This small molecule binds to this protein.
Small molecule (SMILES): CC(=O)N[C@H]1[C@H](O[C@H]2[C@H](O)[C@@H](NC(C)=O)CO[C@@H]2CO)O[C@H](CO)[C@@H](O)[C@@H]1O

Binding-site contacts:
Ligand atom C3 contacts residue ASN69 of chain 1.G at 3.8 Å.
Ligand atom C1 contacts residue ASN69 of chain 1.G at 1.4 Å.
Ligand atom C7 contacts residue ASN69 of chain 1.G at 3.9 Å.
Ligand atom O7 contacts residue ASN69 of chain 1.G at 4.4 Å.
Ligand atom C5 contacts residue THR71 of chain 1.G at 4.3 Å.
Ligand atom N2 contacts residue ASN69 of chain 1.G at 2.9 Å (h-bond).
Ligand atom O5 contacts residue ASN69 of chain 1.G at 2.4 Å (h-bond).
Ligand atom C5 contacts residue ASN69 of chain 1.G at 3.7 Å.
Ligand atom C2 contacts residue ASN69 of chain 1.G at 2.5 Å.
Ligand atom C4 contacts residue ASN69 of chain 1.G at 4.3 Å.
Ligand atom O5 contacts residue THR71 of chain 1.G at 4.4 Å.
Ligand atom C8 contacts residue ASN69 of chain 1.G at 4.4 Å.
Ligand atom C1 contacts residue THR71 of chain 1.G at 4.1 Å.

Sequence of chain 1.G:
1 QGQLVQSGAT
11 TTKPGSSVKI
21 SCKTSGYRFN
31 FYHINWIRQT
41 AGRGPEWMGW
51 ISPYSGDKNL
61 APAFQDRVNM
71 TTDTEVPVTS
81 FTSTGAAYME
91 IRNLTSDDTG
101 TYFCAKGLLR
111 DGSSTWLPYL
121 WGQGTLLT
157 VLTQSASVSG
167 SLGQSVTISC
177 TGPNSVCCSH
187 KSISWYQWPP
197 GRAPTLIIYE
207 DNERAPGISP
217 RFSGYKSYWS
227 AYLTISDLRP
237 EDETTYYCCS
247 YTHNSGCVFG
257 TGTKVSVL